Sequence of chain 1.B:
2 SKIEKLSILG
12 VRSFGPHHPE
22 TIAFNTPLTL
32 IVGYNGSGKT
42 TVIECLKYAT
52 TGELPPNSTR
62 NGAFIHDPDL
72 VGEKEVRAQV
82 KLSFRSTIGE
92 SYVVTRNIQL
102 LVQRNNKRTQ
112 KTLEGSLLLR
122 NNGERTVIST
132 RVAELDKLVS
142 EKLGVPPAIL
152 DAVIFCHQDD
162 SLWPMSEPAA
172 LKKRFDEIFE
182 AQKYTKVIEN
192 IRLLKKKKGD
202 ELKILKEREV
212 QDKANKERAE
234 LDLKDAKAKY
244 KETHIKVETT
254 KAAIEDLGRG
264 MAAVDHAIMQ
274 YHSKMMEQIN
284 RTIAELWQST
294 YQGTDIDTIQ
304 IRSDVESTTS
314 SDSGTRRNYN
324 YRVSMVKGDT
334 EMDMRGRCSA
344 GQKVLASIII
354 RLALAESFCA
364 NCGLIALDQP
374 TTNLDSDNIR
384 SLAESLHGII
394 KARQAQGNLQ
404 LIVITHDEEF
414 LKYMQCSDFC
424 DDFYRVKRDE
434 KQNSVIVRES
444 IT

This protein binds this small molecule.
Small molecule (SMILES): NCCc1ccc(S(=O)(=O)F)cc1

Binding-site contacts:
Ligand atom C6 contacts residue GLU359 of chain 1.B at 4.2 Å.
Ligand atom C6 contacts residue ARG396 of chain 1.B at 3.4 Å.
Ligand atom C2 contacts residue ILE392 of chain 1.B at 4.2 Å (hydrophobic).
Ligand atom N8 contacts residue LEU355 of chain 1.B at 4.5 Å.
Ligand atom O2S contacts residue ARG396 of chain 1.B at 4.4 Å.
Ligand atom C7 contacts residue LEU355 of chain 1.B at 3.8 Å (hydrophobic).
Ligand atom O1S contacts residue THR285 of chain 1.B at 4.4 Å.
Ligand atom C4 contacts residue LEU355 of chain 1.B at 4.4 Å (hydrophobic).
Ligand atom C8 contacts residue LEU402 of chain 1.B at 4.3 Å (hydrophobic).
Ligand atom C3 contacts residue ILE392 of chain 1.B at 4.3 Å (hydrophobic).
Ligand atom O1S contacts residue LEU289 of chain 1.B at 4.2 Å.
Ligand atom C8 contacts residue ILE392 of chain 1.B at 4.2 Å (hydrophobic).
Ligand atom C5 contacts residue GLU359 of chain 1.B at 3.2 Å.
Ligand atom F contacts residue ILE392 of chain 1.B at 4.2 Å.
Ligand atom C3 contacts residue THR285 of chain 1.B at 4.3 Å.
Ligand atom S contacts residue GLU288 of chain 1.B at 4.2 Å.
Ligand atom C5 contacts residue ILE392 of chain 1.B at 4.4 Å (hydrophobic).
Ligand atom C8 contacts residue LEU355 of chain 1.B at 4.3 Å (hydrophobic).
Ligand atom C5 contacts residue ARG396 of chain 1.B at 3.4 Å.
Ligand atom C2 contacts residue THR285 of chain 1.B at 4.0 Å.
Ligand atom C3 contacts residue LEU355 of chain 1.B at 4.2 Å (hydrophobic).
Ligand atom C2 contacts residue LEU289 of chain 1.B at 4.1 Å (hydrophobic).
Ligand atom C8 contacts residue GLU359 of chain 1.B at 4.1 Å.
Ligand atom C4 contacts residue ILE392 of chain 1.B at 4.4 Å (hydrophobic).
Ligand atom O1S contacts residue GLU288 of chain 1.B at 3.3 Å (salt-bridge).
Ligand atom N8 contacts residue LEU402 of chain 1.B at 4.2 Å.
Ligand atom O2S contacts residue GLU288 of chain 1.B at 3.8 Å.
Ligand atom C3 contacts residue GLU359 of chain 1.B at 4.2 Å.
Ligand atom C7 contacts residue GLU359 of chain 1.B at 3.2 Å.
Ligand atom C4 contacts residue GLU359 of chain 1.B at 3.5 Å.